Sequence of chain 1.B:
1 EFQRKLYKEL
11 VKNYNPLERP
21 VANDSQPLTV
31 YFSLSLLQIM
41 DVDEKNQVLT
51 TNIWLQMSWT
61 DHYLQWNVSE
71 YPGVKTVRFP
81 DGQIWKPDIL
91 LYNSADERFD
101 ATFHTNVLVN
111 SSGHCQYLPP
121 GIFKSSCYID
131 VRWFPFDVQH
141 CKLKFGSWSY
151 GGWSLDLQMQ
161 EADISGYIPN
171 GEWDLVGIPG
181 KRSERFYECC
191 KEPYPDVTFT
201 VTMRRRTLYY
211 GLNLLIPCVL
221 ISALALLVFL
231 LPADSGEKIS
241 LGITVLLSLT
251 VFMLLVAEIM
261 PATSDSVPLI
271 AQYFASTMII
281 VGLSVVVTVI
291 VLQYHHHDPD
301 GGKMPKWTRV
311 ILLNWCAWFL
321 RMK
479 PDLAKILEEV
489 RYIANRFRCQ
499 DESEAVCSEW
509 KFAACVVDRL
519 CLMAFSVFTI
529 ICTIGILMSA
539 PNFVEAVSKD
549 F

Sequence of chain 1.A:
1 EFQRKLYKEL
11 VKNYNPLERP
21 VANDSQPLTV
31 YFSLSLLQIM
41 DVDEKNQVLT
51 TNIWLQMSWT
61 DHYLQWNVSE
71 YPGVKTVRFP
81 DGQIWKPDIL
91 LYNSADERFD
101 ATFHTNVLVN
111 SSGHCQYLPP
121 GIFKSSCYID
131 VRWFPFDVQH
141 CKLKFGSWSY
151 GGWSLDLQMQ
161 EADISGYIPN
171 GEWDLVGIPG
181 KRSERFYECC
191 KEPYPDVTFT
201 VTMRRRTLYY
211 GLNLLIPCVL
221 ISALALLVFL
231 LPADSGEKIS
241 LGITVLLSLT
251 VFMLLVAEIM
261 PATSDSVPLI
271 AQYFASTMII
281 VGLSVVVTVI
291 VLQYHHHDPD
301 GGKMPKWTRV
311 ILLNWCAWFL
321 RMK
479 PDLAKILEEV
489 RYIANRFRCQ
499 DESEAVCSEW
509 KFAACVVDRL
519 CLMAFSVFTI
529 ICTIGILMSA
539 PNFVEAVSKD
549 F

The small molecule below binds the protein below.
Small molecule (SMILES): Clc1ccc([C@H]2C[C@@H]3CC[C@H]2N3)cn1

Binding-site contacts:
Ligand atom N1 contacts residue TYR194 of chain 1.A at 4.2 Å.
Ligand atom CL contacts residue SER149 of chain 1.A at 4.1 Å.
Ligand atom N2 contacts residue LEU108 of chain 1.B at 4.1 Å.
Ligand atom C9 contacts residue LEU118 of chain 1.B at 3.7 Å (hydrophobic).
Ligand atom C10 contacts residue SER149 of chain 1.A at 4.1 Å.
Ligand atom C10 contacts residue LEU118 of chain 1.B at 3.9 Å (hydrophobic).
Ligand atom C1 contacts residue CYS189 of chain 1.A at 4.1 Å (hydrophobic).
Ligand atom C2 contacts residue CYS189 of chain 1.A at 3.8 Å (hydrophobic).
Ligand atom C5 contacts residue TYR92 of chain 1.A at 4.1 Å (hydrophobic).
Ligand atom N2 contacts residue LEU118 of chain 1.B at 4.0 Å.
Ligand atom C3 contacts residue TYR187 of chain 1.A at 4.2 Å (hydrophobic).
Ligand atom CL contacts residue GLN116 of chain 1.B at 3.4 Å.
Ligand atom N1 contacts residue TYR92 of chain 1.A at 3.1 Å (h-bond).
Ligand atom C9 contacts residue TRP148 of chain 1.A at 3.5 Å (hydrophobic).
Ligand atom C9 contacts residue SER149 of chain 1.A at 4.2 Å.
Ligand atom C7 contacts residue LEU118 of chain 1.B at 4.1 Å (hydrophobic).
Ligand atom C4 contacts residue TYR92 of chain 1.A at 3.9 Å (hydrophobic).
Ligand atom C1 contacts residue TRP148 of chain 1.A at 3.5 Å (hydrophobic).
Ligand atom C11 contacts residue CYS190 of chain 1.A at 3.8 Å (hydrophobic).
Ligand atom C11 contacts residue LEU118 of chain 1.B at 4.2 Å (hydrophobic).
Ligand atom C8 contacts residue LEU118 of chain 1.B at 3.7 Å (hydrophobic).
Ligand atom C4 contacts residue TRP54 of chain 1.B at 4.0 Å (hydrophobic).
Ligand atom C11 contacts residue TRP148 of chain 1.A at 3.7 Å (hydrophobic).
Ligand atom C3 contacts residue TYR194 of chain 1.A at 3.7 Å (hydrophobic).
Ligand atom C11 contacts residue TYR194 of chain 1.A at 3.8 Å (hydrophobic).
Ligand atom C4 contacts residue TYR187 of chain 1.A at 3.6 Å (hydrophobic).
Ligand atom C7 contacts residue TRP148 of chain 1.A at 3.1 Å (hydrophobic).
Ligand atom C3 contacts residue TYR92 of chain 1.A at 3.6 Å (hydrophobic).
Ligand atom C3 contacts residue TRP148 of chain 1.A at 3.8 Å (hydrophobic).
Ligand atom C5 contacts residue TRP148 of chain 1.A at 4.1 Å (hydrophobic).
Ligand atom C2 contacts residue TRP148 of chain 1.A at 3.8 Å (hydrophobic).
Ligand atom CL contacts residue ASN106 of chain 1.B at 3.6 Å.
Ligand atom C6 contacts residue TRP148 of chain 1.A at 3.4 Å (hydrophobic).
Ligand atom CL contacts residue LEU108 of chain 1.B at 3.3 Å.
Ligand atom N2 contacts residue TYR194 of chain 1.A at 3.9 Å.
Ligand atom C8 contacts residue TRP148 of chain 1.A at 3.1 Å (hydrophobic).
Ligand atom C5 contacts residue TRP54 of chain 1.B at 3.3 Å (hydrophobic).
Ligand atom C1 contacts residue LEU118 of chain 1.B at 4.2 Å (hydrophobic).
Ligand atom C2 contacts residue TYR194 of chain 1.A at 3.8 Å (hydrophobic).
Ligand atom N1 contacts residue TRP148 of chain 1.A at 2.8 Å (h-bond).